This small molecule binds to this protein.
Small molecule (SMILES): CC1=Nc2nc(N[C@H](CC#N)c3cccc(Cl)c3)nn2C(=O)C1

Sequence of chain 5.A:
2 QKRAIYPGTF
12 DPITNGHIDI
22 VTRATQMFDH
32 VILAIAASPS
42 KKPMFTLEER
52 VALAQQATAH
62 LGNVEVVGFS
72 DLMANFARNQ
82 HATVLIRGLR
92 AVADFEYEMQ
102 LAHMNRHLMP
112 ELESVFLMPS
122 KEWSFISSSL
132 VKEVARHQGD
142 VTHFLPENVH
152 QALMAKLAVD

Binding-site contacts:
Ligand atom N23 contacts residue PHE70 of chain 5.A at 3.6 Å (h-bond).
Ligand atom C19 contacts residue ALA37 of chain 5.A at 3.6 Å (hydrophobic).
Ligand atom C10 contacts residue VAL135 of chain 7.A at 3.8 Å (hydrophobic).
Ligand atom C19 contacts residue THR10 of chain 5.A at 3.7 Å.
Ligand atom N23 contacts residue ALA37 of chain 5.A at 3.8 Å.
Ligand atom C18 contacts residue SO41 of chain 5.F at 3.2 Å.
Ligand atom N23 contacts residue ALA38 of chain 5.A at 3.3 Å (h-bond).
Ligand atom N7 contacts residue SO41 of chain 5.F at 3.2 Å (h-bond).
Ligand atom C2 contacts residue LEU102 of chain 5.A at 3.7 Å (hydrophobic).
Ligand atom C14 contacts residue ASP72 of chain 5.A at 3.2 Å.
Ligand atom C1 contacts residue LEU102 of chain 5.A at 3.7 Å (hydrophobic).
Ligand atom CL contacts residue GLY9 of chain 5.A at 3.4 Å.
Ligand atom C17 contacts residue PHE70 of chain 5.A at 3.8 Å (hydrophobic).
Ligand atom C5 contacts residue LEU73 of chain 5.A at 3.5 Å (hydrophobic).
Ligand atom C17 contacts residue SO41 of chain 5.F at 3.5 Å.
Ligand atom C15 contacts residue PHE70 of chain 5.A at 3.5 Å (hydrophobic).
Ligand atom C15 contacts residue SER71 of chain 5.A at 3.6 Å.
Ligand atom C10 contacts residue MET105 of chain 5.A at 3.5 Å (hydrophobic).
Ligand atom C20 contacts residue ALA37 of chain 5.A at 3.7 Å (hydrophobic).
Ligand atom C10 contacts residue ASN106 of chain 5.A at 3.6 Å.
Ligand atom N9 contacts residue MET74 of chain 5.A at 2.9 Å (h-bond).
Ligand atom N23 contacts residue SER71 of chain 5.A at 3.8 Å.
Ligand atom N9 contacts residue LEU73 of chain 5.A at 3.4 Å.
Ligand atom O11 contacts residue GLU134 of chain 7.A at 3.4 Å.
Ligand atom N4 contacts residue SO41 of chain 5.F at 3.4 Å (h-bond).
Ligand atom C14 contacts residue PHE70 of chain 5.A at 3.7 Å (hydrophobic).
Ligand atom N6 contacts residue MET74 of chain 5.A at 3.7 Å.
Ligand atom C17 contacts residue ALA37 of chain 5.A at 3.7 Å (hydrophobic).
Ligand atom C5 contacts residue MET74 of chain 5.A at 3.5 Å (hydrophobic).
Ligand atom C20 contacts residue SO41 of chain 5.F at 3.6 Å.
Ligand atom C18 contacts residue ALA37 of chain 5.A at 3.6 Å (hydrophobic).
Ligand atom C3 contacts residue SO41 of chain 5.F at 3.6 Å.
Ligand atom O11 contacts residue SO41 of chain 5.F at 3.2 Å (h-bond).
Ligand atom C10 contacts residue LEU102 of chain 5.A at 3.7 Å (hydrophobic).
Ligand atom N6 contacts residue LEU73 of chain 5.A at 3.4 Å.
Ligand atom C19 contacts residue SO41 of chain 5.F at 3.2 Å.
Ligand atom N23 contacts residue SER39 of chain 5.A at 2.8 Å (h-bond).
Ligand atom N12 contacts residue ASP72 of chain 5.A at 2.9 Å (salt-bridge).
Ligand atom C13 contacts residue ASP72 of chain 5.A at 3.6 Å.
Ligand atom C14 contacts residue SER71 of chain 5.A at 3.7 Å.

Sequence of chain 7.A:
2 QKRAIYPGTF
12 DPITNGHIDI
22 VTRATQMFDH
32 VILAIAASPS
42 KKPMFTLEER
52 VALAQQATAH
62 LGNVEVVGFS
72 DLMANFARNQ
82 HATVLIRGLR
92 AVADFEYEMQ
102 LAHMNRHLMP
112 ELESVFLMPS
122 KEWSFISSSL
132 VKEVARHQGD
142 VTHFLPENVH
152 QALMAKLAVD